This protein binds this small molecule.
Small molecule (SMILES): OC[C@@H]1O[C@H](O)[C@@H](O)[C@H](O)[C@H]1O

Sequence of chain 1.A:
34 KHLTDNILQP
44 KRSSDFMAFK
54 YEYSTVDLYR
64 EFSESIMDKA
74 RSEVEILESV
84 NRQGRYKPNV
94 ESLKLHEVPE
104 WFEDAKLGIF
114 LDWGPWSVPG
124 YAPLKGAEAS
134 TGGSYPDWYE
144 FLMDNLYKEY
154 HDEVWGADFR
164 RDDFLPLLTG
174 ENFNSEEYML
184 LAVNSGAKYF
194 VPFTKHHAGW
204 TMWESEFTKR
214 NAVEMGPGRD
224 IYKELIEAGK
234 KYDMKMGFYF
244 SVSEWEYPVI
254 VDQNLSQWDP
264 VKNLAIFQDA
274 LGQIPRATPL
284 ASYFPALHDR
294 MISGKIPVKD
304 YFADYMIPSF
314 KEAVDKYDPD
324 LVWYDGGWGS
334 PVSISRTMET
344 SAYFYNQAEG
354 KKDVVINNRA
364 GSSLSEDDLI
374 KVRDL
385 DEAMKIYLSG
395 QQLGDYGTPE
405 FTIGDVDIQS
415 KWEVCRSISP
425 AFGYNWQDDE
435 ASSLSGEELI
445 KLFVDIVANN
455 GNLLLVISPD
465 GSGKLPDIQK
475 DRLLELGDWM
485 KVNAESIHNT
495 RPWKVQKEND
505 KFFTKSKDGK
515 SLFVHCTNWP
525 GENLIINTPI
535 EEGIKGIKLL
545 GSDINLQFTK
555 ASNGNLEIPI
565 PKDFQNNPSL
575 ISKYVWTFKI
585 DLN

Binding-site contacts:
Ligand atom C6 contacts residue TRP326 of chain 1.A at 4.0 Å (hydrophobic).
Ligand atom O2 contacts residue TRP141 of chain 1.A at 2.9 Å (h-bond).
Ligand atom O4 contacts residue ASP115 of chain 1.A at 3.8 Å.
Ligand atom O1 contacts residue ARG362 of chain 1.A at 3.0 Å (salt-bridge).
Ligand atom C1 contacts residue ARG362 of chain 1.A at 3.7 Å.
Ligand atom O6 contacts residue CYS419 of chain 1.A at 3.1 Å (h-bond).
Ligand atom O2 contacts residue ASP328 of chain 1.A at 3.9 Å.
Ligand atom O3 contacts residue ASP140 of chain 1.A at 2.6 Å (salt-bridge).
Ligand atom C2 contacts residue TRP141 of chain 1.A at 3.8 Å (hydrophobic).
Ligand atom O5 contacts residue ARG362 of chain 1.A at 3.2 Å (salt-bridge).
Ligand atom O1 contacts residue ASP328 of chain 1.A at 2.8 Å (salt-bridge).
Ligand atom C4 contacts residue ASP328 of chain 1.A at 4.0 Å.
Ligand atom O3 contacts residue HIS199 of chain 1.A at 2.7 Å (h-bond).
Ligand atom C6 contacts residue PHE113 of chain 1.A at 3.8 Å (hydrophobic).
Ligand atom O6 contacts residue GLU404 of chain 1.A at 3.8 Å.
Ligand atom C3 contacts residue TYR138 of chain 1.A at 3.9 Å (hydrophobic).
Ligand atom O1 contacts residue TRP331 of chain 1.A at 3.2 Å.
Ligand atom C3 contacts residue HIS199 of chain 1.A at 3.9 Å.
Ligand atom C1 contacts residue ASP328 of chain 1.A at 3.2 Å.
Ligand atom O1 contacts residue GLU404 of chain 1.A at 3.7 Å.
Ligand atom O3 contacts residue HIS200 of chain 1.A at 4.0 Å.
Ligand atom O6 contacts residue PHE426 of chain 1.A at 3.2 Å.
Ligand atom O3 contacts residue TRP141 of chain 1.A at 3.2 Å (h-bond).
Ligand atom C4 contacts residue ASP140 of chain 1.A at 3.6 Å.
Ligand atom C5 contacts residue ASP328 of chain 1.A at 4.0 Å.
Ligand atom O6 contacts residue PHE113 of chain 1.A at 3.7 Å.
Ligand atom C1 contacts residue GLU404 of chain 1.A at 3.5 Å.
Ligand atom C3 contacts residue ASP140 of chain 1.A at 3.6 Å.
Ligand atom C2 contacts residue HIS200 of chain 1.A at 3.4 Å.
Ligand atom O4 contacts residue TYR138 of chain 1.A at 4.0 Å.
Ligand atom C2 contacts residue ASP328 of chain 1.A at 3.1 Å.
Ligand atom O2 contacts residue HIS200 of chain 1.A at 2.7 Å (h-bond).
Ligand atom C3 contacts residue TRP141 of chain 1.A at 3.8 Å (hydrophobic).
Ligand atom O5 contacts residue ASP328 of chain 1.A at 3.1 Å (salt-bridge).
Ligand atom O4 contacts residue PHE426 of chain 1.A at 3.4 Å.
Ligand atom O4 contacts residue PHE196 of chain 1.A at 3.7 Å.
Ligand atom O5 contacts residue GLU404 of chain 1.A at 3.1 Å (salt-bridge).
Ligand atom C5 contacts residue GLU404 of chain 1.A at 3.3 Å.
Ligand atom O4 contacts residue ASP140 of chain 1.A at 2.5 Å (salt-bridge).
Ligand atom O2 contacts residue TRP331 of chain 1.A at 3.7 Å.